A small-molecule ligand and the protein it binds are described below.
Small molecule (SMILES): Nc1ncnc2c1ncn2[C@@H]1O[C@H](CO[P](=O)(O)O[P](=O)(O)CP(=O)(O)O)[C@@H](O)[C@H]1O

Sequence of chain 1.D:
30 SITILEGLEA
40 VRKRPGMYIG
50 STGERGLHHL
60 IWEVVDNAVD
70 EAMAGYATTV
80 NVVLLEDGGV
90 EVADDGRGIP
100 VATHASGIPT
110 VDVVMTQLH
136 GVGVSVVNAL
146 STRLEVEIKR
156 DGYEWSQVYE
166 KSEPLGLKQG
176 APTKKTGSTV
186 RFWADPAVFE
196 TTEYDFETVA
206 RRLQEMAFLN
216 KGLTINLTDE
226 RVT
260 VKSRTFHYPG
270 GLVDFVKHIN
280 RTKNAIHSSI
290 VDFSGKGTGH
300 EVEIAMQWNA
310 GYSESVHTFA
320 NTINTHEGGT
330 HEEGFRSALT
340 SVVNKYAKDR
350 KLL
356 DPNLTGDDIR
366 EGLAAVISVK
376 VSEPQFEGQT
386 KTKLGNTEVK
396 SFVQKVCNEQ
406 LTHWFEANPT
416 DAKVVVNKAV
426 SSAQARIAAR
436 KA

Binding-site contacts:
Ligand atom PB contacts residue MG1 of chain 1.N at 3.1 Å.
Ligand atom PG contacts residue MG1 of chain 1.N at 3.4 Å.
Ligand atom C5' contacts residue MG1 of chain 1.N at 3.7 Å.
Ligand atom PA contacts residue VAL139 of chain 1.D at 3.7 Å.
Ligand atom N6 contacts residue ASP93 of chain 1.D at 3.2 Å (salt-bridge).
Ligand atom O1B contacts residue ASN66 of chain 1.D at 3.5 Å (h-bond).
Ligand atom O1A contacts residue ASN66 of chain 1.D at 3.4 Å (h-bond).
Ligand atom N1 contacts residue GLY97 of chain 1.D at 3.6 Å.
Ligand atom O4' contacts residue VAL113 of chain 1.D at 3.6 Å.
Ligand atom C2 contacts residue GLY97 of chain 1.D at 3.5 Å.
Ligand atom N7 contacts residue ASN66 of chain 1.D at 3.7 Å.
Ligand atom PA contacts residue MG1 of chain 1.N at 3.3 Å.
Ligand atom O2G contacts residue MG1 of chain 1.N at 2.1 Å.
Ligand atom PA contacts residue GLY138 of chain 1.D at 3.9 Å.
Ligand atom O1A contacts residue MG1 of chain 1.N at 2.3 Å.
Ligand atom O2A contacts residue GLY138 of chain 1.D at 3.4 Å.
Ligand atom C8 contacts residue ASN66 of chain 1.D at 3.7 Å.
Ligand atom C4 contacts residue ILE98 of chain 1.D at 3.8 Å (hydrophobic).
Ligand atom O2A contacts residue VAL139 of chain 1.D at 3.5 Å (h-bond).
Ligand atom N6 contacts residue SER183 of chain 1.D at 3.0 Å (h-bond).
Ligand atom O3G contacts residue GLY138 of chain 1.D at 3.7 Å.
Ligand atom C5 contacts residue ILE98 of chain 1.D at 3.4 Å (hydrophobic).
Ligand atom N6 contacts residue ILE98 of chain 1.D at 3.5 Å.
Ligand atom C8 contacts residue ILE98 of chain 1.D at 3.8 Å (hydrophobic).
Ligand atom O1A contacts residue GLY138 of chain 1.D at 3.5 Å.
Ligand atom O2G contacts residue GLU62 of chain 1.D at 3.4 Å (salt-bridge).
Ligand atom O1G contacts residue GLY136 of chain 1.D at 3.6 Å.
Ligand atom O3A contacts residue MG1 of chain 1.N at 3.4 Å.
Ligand atom O1A contacts residue VAL139 of chain 1.D at 2.9 Å (h-bond).
Ligand atom C6 contacts residue ILE98 of chain 1.D at 3.4 Å (hydrophobic).
Ligand atom C6 contacts residue SER183 of chain 1.D at 3.7 Å.
Ligand atom O1B contacts residue MG1 of chain 1.N at 2.1 Å.
Ligand atom C3B contacts residue MG1 of chain 1.N at 3.7 Å.
Ligand atom N1 contacts residue GLU70 of chain 1.D at 3.4 Å.
Ligand atom N3 contacts residue GLU70 of chain 1.D at 3.3 Å (salt-bridge).
Ligand atom N7 contacts residue ILE98 of chain 1.D at 3.4 Å.
Ligand atom C5' contacts residue ASN66 of chain 1.D at 3.7 Å.
Ligand atom C2 contacts residue GLU70 of chain 1.D at 2.8 Å.
Ligand atom O2G contacts residue GLY138 of chain 1.D at 3.6 Å.
Ligand atom O3G contacts residue GLY136 of chain 1.D at 3.0 Å (h-bond).